Binding-site contacts:
Ligand atom N contacts residue PRO131 of chain 1.A at 3.2 Å.
Ligand atom N1 contacts residue LEU26 of chain 1.A at 3.1 Å (h-bond).
Ligand atom C3 contacts residue LEU80 of chain 1.A at 4.1 Å (hydrophobic).
Ligand atom C1 contacts residue GLU25 of chain 1.A at 3.9 Å.
Ligand atom F contacts residue LEU80 of chain 1.A at 3.5 Å.
Ligand atom C2 contacts residue GLU25 of chain 1.A at 3.5 Å.
Ligand atom C1 contacts residue PRO131 of chain 1.A at 3.7 Å (hydrophobic).
Ligand atom C2 contacts residue LEU26 of chain 1.A at 3.8 Å (hydrophobic).
Ligand atom C2 contacts residue PRO131 of chain 1.A at 3.6 Å (hydrophobic).
Ligand atom C contacts residue PRO131 of chain 1.A at 3.2 Å (hydrophobic).
Ligand atom O contacts residue VAL132 of chain 1.A at 3.8 Å.
Ligand atom F contacts residue LEU82 of chain 1.A at 3.4 Å.
Ligand atom C4 contacts residue VAL132 of chain 1.A at 3.0 Å (hydrophobic).
Ligand atom C5 contacts residue LEU26 of chain 1.A at 4.1 Å (hydrophobic).
Ligand atom F1 contacts residue LEU26 of chain 1.A at 3.4 Å.
Ligand atom C5 contacts residue LEU80 of chain 1.A at 4.0 Å (hydrophobic).
Ligand atom C3 contacts residue VAL132 of chain 1.A at 3.2 Å (hydrophobic).
Ligand atom F2 contacts residue LEU80 of chain 1.A at 3.3 Å.
Ligand atom C2 contacts residue VAL132 of chain 1.A at 3.3 Å (hydrophobic).
Ligand atom F1 contacts residue TYR24 of chain 1.A at 3.5 Å.
Ligand atom C5 contacts residue LEU69 of chain 1.A at 3.9 Å (hydrophobic).
Ligand atom F2 contacts residue VAL132 of chain 1.A at 3.8 Å.
Ligand atom F1 contacts residue GLU25 of chain 1.A at 3.9 Å.
Ligand atom C contacts residue VAL132 of chain 1.A at 3.7 Å (hydrophobic).
Ligand atom F2 contacts residue LEU69 of chain 1.A at 3.5 Å.
Ligand atom N1 contacts residue VAL132 of chain 1.A at 3.4 Å (h-bond).
Ligand atom F2 contacts residue LEU26 of chain 1.A at 3.4 Å.
Ligand atom O contacts residue PHE133 of chain 1.A at 3.8 Å.
Ligand atom O contacts residue PRO131 of chain 1.A at 3.5 Å.
Ligand atom C1 contacts residue VAL132 of chain 1.A at 3.0 Å (hydrophobic).
Ligand atom C4 contacts residue LEU80 of chain 1.A at 3.1 Å (hydrophobic).
Ligand atom C contacts residue GLU25 of chain 1.A at 3.8 Å.
Ligand atom F contacts residue GLN81 of chain 1.A at 3.1 Å.
Ligand atom N2 contacts residue VAL132 of chain 1.A at 3.1 Å (h-bond).
Ligand atom N2 contacts residue LEU80 of chain 1.A at 2.9 Å (h-bond).
Ligand atom N contacts residue GLU25 of chain 1.A at 2.8 Å (salt-bridge).
Ligand atom F1 contacts residue LEU82 of chain 1.A at 3.4 Å.
Ligand atom F1 contacts residue LEU69 of chain 1.A at 4.0 Å.
Ligand atom N1 contacts residue GLU25 of chain 1.A at 3.7 Å.
Ligand atom F contacts residue LEU69 of chain 1.A at 3.3 Å.

Sequence of chain 1.A:
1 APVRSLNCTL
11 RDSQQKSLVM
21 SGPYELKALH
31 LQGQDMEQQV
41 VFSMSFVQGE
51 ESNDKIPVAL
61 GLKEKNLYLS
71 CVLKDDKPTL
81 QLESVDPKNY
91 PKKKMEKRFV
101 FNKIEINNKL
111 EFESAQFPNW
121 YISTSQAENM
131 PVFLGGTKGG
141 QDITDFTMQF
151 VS

This protein binds this small molecule.
Small molecule (SMILES): NC(=O)c1cnc(C(F)(F)F)nc1